Sequence of chain 1.A:
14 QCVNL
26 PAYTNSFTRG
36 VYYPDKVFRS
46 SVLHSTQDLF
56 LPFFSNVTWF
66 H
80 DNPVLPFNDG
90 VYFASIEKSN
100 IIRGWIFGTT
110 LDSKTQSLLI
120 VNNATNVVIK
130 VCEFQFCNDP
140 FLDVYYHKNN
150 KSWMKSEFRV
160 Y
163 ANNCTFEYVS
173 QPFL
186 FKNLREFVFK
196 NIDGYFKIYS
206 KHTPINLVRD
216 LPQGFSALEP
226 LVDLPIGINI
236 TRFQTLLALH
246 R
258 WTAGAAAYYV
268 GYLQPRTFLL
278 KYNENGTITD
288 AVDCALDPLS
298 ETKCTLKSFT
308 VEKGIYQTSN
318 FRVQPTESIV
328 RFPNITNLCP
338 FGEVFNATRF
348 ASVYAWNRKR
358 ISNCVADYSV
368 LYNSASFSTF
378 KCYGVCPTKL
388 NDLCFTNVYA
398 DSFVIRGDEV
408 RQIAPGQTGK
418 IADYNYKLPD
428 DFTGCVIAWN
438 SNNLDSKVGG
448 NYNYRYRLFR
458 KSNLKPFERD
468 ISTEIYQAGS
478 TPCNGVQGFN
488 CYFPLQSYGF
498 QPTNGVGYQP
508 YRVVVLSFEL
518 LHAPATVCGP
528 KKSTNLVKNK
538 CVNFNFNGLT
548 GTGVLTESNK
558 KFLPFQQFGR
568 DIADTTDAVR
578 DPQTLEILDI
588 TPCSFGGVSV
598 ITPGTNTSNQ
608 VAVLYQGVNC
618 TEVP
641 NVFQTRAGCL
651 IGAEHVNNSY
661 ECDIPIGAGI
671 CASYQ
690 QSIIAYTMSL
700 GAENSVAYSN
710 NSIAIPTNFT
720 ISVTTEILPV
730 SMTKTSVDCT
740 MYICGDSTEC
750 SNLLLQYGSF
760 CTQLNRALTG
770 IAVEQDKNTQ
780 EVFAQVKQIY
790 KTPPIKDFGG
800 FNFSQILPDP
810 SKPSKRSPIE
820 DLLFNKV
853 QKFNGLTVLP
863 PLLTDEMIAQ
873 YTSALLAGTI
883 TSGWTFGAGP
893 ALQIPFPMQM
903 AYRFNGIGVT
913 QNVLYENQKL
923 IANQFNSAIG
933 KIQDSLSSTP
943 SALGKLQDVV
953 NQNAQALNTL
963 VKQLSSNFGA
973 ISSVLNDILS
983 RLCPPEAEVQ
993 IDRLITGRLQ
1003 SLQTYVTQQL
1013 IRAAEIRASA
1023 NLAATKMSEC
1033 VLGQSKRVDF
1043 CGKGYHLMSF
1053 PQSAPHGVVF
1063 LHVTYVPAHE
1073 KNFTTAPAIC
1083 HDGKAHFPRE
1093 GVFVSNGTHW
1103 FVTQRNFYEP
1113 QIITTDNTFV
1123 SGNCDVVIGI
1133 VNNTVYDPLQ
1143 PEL

Sequence of chain 1.D:
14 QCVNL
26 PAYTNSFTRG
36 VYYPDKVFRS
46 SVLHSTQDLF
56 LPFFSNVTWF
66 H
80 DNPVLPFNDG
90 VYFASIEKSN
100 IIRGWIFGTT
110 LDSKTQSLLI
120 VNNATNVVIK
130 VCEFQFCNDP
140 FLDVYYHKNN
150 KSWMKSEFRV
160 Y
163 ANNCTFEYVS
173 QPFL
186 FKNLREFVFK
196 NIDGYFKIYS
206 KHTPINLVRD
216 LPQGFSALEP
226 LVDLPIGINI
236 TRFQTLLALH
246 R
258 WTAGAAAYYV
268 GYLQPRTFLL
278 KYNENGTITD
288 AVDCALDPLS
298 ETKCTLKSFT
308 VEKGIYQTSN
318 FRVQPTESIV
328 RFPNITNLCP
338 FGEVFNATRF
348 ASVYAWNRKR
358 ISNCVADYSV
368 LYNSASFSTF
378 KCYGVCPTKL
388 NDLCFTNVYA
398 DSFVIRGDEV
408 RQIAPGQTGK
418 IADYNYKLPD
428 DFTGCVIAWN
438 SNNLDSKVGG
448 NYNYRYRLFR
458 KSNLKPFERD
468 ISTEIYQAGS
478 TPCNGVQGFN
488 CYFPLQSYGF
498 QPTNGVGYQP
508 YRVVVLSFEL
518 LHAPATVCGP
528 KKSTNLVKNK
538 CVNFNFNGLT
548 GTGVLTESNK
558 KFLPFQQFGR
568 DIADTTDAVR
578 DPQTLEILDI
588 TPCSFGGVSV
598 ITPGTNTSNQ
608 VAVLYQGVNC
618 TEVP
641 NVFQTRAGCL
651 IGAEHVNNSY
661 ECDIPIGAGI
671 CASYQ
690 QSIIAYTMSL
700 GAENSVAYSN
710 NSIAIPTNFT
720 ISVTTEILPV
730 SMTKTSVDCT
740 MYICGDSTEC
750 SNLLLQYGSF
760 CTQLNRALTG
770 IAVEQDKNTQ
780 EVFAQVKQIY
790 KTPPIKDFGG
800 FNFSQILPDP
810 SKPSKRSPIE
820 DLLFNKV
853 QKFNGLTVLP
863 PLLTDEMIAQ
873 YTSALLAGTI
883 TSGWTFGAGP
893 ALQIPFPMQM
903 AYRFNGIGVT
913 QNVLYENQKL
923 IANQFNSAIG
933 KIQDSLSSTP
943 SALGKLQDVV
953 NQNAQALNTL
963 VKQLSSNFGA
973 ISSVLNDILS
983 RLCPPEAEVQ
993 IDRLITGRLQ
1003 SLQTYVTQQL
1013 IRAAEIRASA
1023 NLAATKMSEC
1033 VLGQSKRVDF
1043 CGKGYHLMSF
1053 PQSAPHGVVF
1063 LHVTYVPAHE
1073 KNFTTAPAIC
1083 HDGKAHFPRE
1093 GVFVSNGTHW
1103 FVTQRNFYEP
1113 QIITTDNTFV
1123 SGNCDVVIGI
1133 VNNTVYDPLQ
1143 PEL

Binding-site contacts:
Ligand atom C8 contacts residue GLY1131 of chain 1.A at 3.7 Å.
Ligand atom C8 contacts residue ILE1130 of chain 1.A at 3.9 Å (hydrophobic).
Ligand atom C7 contacts residue ASN709 of chain 1.A at 3.1 Å.
Ligand atom C4 contacts residue ASN709 of chain 1.A at 4.3 Å.
Ligand atom N2 contacts residue ASN709 of chain 1.A at 2.9 Å (h-bond).
Ligand atom C5 contacts residue ASN709 of chain 1.A at 3.7 Å.
Ligand atom O5 contacts residue ASP796 of chain 1.D at 4.4 Å.
Ligand atom C1 contacts residue ASN709 of chain 1.A at 1.5 Å.
Ligand atom C3 contacts residue ASN709 of chain 1.A at 3.8 Å.
Ligand atom O7 contacts residue ASN709 of chain 1.A at 2.9 Å (h-bond).
Ligand atom C2 contacts residue ASN709 of chain 1.A at 2.5 Å.
Ligand atom O5 contacts residue ASN709 of chain 1.A at 2.4 Å (h-bond).
Ligand atom C8 contacts residue ASN709 of chain 1.A at 4.2 Å.

The protein below binds the small molecule below.
Small molecule (SMILES): CC(=O)N[C@@H]1[C@@H](O)[C@H](O)[C@@H](CO)O[C@H]1O